Binding-site contacts:
Ligand atom CL2 contacts residue GLU296 of chain 1.B at 3.8 Å.
Ligand atom C11 contacts residue VAL271 of chain 1.B at 3.6 Å (hydrophobic).
Ligand atom C03 contacts residue MET40 of chain 1.B at 3.9 Å (hydrophobic).
Ligand atom O09 contacts residue HEM1 of chain 1.H at 3.5 Å (h-bond).
Ligand atom C5' contacts residue H4B1 of chain 1.I at 3.2 Å.
Ligand atom C04 contacts residue MET40 of chain 1.B at 3.8 Å (hydrophobic).
Ligand atom C25 contacts residue HEM1 of chain 1.H at 3.8 Å.
Ligand atom F23 contacts residue HEM1 of chain 1.H at 3.4 Å.
Ligand atom N02 contacts residue HEM1 of chain 1.H at 2.7 Å (h-bond).
Ligand atom C12 contacts residue HEM1 of chain 1.H at 3.6 Å.
Ligand atom C07 contacts residue TRP10 of chain 1.A at 3.5 Å (hydrophobic).
Ligand atom N02 contacts residue TYR410 of chain 1.B at 3.9 Å.
Ligand atom C07 contacts residue MET40 of chain 1.B at 3.6 Å (hydrophobic).
Ligand atom N01 contacts residue TRP382 of chain 1.B at 3.8 Å.
Ligand atom C24 contacts residue HEM1 of chain 1.H at 3.6 Å.
Ligand atom CL2 contacts residue TYR292 of chain 1.B at 3.8 Å.
Ligand atom C08 contacts residue HEM1 of chain 1.H at 3.3 Å.
Ligand atom C23 contacts residue HEM1 of chain 1.H at 3.7 Å.
Ligand atom C5' contacts residue HEM1 of chain 1.H at 3.2 Å.
Ligand atom C26 contacts residue HEM1 of chain 1.H at 3.7 Å.
Ligand atom N01 contacts residue HEM1 of chain 1.H at 2.4 Å (h-bond).
Ligand atom O14 contacts residue HEM1 of chain 1.H at 3.9 Å.
Ligand atom N02 contacts residue ARG118 of chain 1.B at 3.2 Å (salt-bridge).
Ligand atom C5' contacts residue TRP382 of chain 1.B at 3.7 Å (hydrophobic).
Ligand atom C24 contacts residue TRP291 of chain 1.B at 3.4 Å (hydrophobic).
Ligand atom C04 contacts residue TYR410 of chain 1.B at 3.9 Å (hydrophobic).
Ligand atom C02 contacts residue TYR410 of chain 1.B at 3.9 Å (hydrophobic).
Ligand atom C13 contacts residue VAL271 of chain 1.B at 3.8 Å (hydrophobic).
Ligand atom CL2 contacts residue HEM1 of chain 1.H at 3.6 Å.
Ligand atom F23 contacts residue GLY290 of chain 1.B at 3.1 Å.
Ligand atom C24 contacts residue PRO269 of chain 1.B at 3.7 Å (hydrophobic).
Ligand atom N1' contacts residue H4B1 of chain 1.I at 2.8 Å (h-bond).
Ligand atom C10 contacts residue GLN182 of chain 1.B at 3.4 Å.
Ligand atom CL2 contacts residue MET293 of chain 1.B at 3.3 Å.
Ligand atom C13 contacts residue HEM1 of chain 1.H at 3.7 Å.
Ligand atom C06 contacts residue HEM1 of chain 1.H at 3.2 Å.
Ligand atom N1' contacts residue HEM1 of chain 1.H at 2.9 Å (h-bond).
Ligand atom O14 contacts residue VAL271 of chain 1.B at 3.7 Å.
Ligand atom C02 contacts residue HEM1 of chain 1.H at 3.3 Å.
Ligand atom C03 contacts residue TYR410 of chain 1.B at 3.6 Å (hydrophobic).

Sequence of chain 1.A:
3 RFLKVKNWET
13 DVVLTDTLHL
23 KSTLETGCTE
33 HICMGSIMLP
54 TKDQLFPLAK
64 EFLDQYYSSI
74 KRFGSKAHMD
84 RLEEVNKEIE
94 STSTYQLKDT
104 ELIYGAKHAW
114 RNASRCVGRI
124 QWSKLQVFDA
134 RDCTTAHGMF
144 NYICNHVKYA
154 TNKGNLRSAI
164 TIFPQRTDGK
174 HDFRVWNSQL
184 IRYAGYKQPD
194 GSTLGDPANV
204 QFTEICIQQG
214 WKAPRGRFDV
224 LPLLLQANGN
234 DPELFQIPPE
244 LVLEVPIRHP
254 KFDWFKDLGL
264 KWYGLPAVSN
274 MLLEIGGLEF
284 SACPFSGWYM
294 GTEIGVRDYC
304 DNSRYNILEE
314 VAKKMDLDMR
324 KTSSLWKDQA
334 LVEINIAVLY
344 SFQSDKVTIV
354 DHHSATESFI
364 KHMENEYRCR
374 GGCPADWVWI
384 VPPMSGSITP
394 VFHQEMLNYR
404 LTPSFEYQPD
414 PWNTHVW

Sequence of chain 1.B:
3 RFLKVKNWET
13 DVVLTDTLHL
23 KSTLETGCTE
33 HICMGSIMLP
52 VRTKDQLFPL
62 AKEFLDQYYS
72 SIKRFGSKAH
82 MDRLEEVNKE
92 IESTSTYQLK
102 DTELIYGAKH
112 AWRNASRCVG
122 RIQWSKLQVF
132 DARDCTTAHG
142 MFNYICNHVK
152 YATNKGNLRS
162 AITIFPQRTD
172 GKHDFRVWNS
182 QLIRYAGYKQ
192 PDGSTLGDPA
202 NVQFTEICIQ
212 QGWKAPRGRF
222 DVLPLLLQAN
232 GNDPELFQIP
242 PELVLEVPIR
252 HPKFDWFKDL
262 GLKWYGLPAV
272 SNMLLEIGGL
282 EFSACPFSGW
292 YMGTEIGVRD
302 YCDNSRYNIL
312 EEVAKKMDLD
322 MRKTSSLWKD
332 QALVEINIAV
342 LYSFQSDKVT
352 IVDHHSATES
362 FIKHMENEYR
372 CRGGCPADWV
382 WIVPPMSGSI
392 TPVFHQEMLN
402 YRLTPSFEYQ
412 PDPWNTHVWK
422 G

The protein below binds the small molecule below.
Small molecule (SMILES): Cc1cc(N)nc(C[C@@H]2CNC[C@@H]2OCCCCOc2cc(F)cc(Cl)c2)c1